Sequence of chain 1.E:
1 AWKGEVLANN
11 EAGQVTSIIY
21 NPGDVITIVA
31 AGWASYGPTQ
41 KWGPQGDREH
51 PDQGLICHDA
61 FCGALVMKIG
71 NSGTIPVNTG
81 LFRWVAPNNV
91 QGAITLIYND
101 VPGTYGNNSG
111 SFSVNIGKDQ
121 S

This small molecule binds to this protein.
Small molecule (SMILES): C[C@H](CO)NC(=O)[C@H](CCCN=C(N)N)NC(=O)[C@@H](N)CCC(N)=O

Binding-site contacts:
Ligand atom C contacts residue PHB1 of chain 1.KA at 3.4 Å.
Ligand atom NE2 contacts residue PRO51 of chain 1.E at 4.1 Å.
Ligand atom CB contacts residue GLN53 of chain 1.E at 4.3 Å.
Ligand atom OE1 contacts residue PRO51 of chain 1.E at 4.1 Å.
Ligand atom O contacts residue PHB1 of chain 1.KA at 3.0 Å (h-bond).
Ligand atom CB contacts residue PRO51 of chain 1.E at 3.7 Å (hydrophobic).
Ligand atom CD contacts residue PRO51 of chain 1.E at 4.0 Å (hydrophobic).
Ligand atom N contacts residue PHB1 of chain 1.KA at 4.5 Å.
Ligand atom N contacts residue PRO51 of chain 1.E at 4.3 Å.
Ligand atom CA contacts residue PHB1 of chain 1.KA at 2.7 Å.
Ligand atom CD contacts residue GLU49 of chain 1.E at 3.1 Å.
Ligand atom NE2 contacts residue GLN53 of chain 1.E at 3.9 Å.
Ligand atom NE contacts residue GLU49 of chain 1.E at 4.0 Å.
Ligand atom CG contacts residue PRO51 of chain 1.E at 4.5 Å (hydrophobic).
Ligand atom CB contacts residue GLU49 of chain 1.E at 4.0 Å.
Ligand atom CG contacts residue GLU49 of chain 1.E at 4.1 Å.
Ligand atom NH1 contacts residue GLU49 of chain 1.E at 3.5 Å (salt-bridge).
Ligand atom CZ contacts residue GLU49 of chain 1.E at 3.4 Å.
Ligand atom NH2 contacts residue GLU49 of chain 1.E at 3.3 Å (salt-bridge).
Ligand atom CB contacts residue PHB1 of chain 1.KA at 3.7 Å.
Ligand atom N contacts residue PHB1 of chain 1.KA at 1.3 Å.